This small molecule binds to this protein.
Small molecule (SMILES): O=[N+]([O-])c1cc(O)c(O)c([N+](=O)[O-])c1

Binding-site contacts:
Ligand atom O2 contacts residue MG1 of chain 1.H at 2.2 Å.
Ligand atom N2 contacts residue TRP36 of chain 1.B at 3.6 Å.
Ligand atom O4 contacts residue HIS140 of chain 1.B at 3.8 Å.
Ligand atom C3 contacts residue LYS142 of chain 1.B at 4.0 Å.
Ligand atom O6 contacts residue TRP36 of chain 1.B at 3.9 Å.
Ligand atom O1 contacts residue ASP167 of chain 1.B at 3.1 Å (salt-bridge).
Ligand atom O1 contacts residue ASN168 of chain 1.B at 2.8 Å (h-bond).
Ligand atom O4 contacts residue SAM1 of chain 1.I at 3.2 Å.
Ligand atom C6 contacts residue PRO172 of chain 1.B at 4.2 Å (hydrophobic).
Ligand atom O6 contacts residue PRO172 of chain 1.B at 4.1 Å.
Ligand atom C6 contacts residue TRP36 of chain 1.B at 4.2 Å (hydrophobic).
Ligand atom N2 contacts residue PRO172 of chain 1.B at 4.2 Å.
Ligand atom C5 contacts residue PRO172 of chain 1.B at 3.9 Å (hydrophobic).
Ligand atom O2 contacts residue ASP139 of chain 1.B at 3.1 Å (salt-bridge).
Ligand atom C2 contacts residue LYS142 of chain 1.B at 3.8 Å.
Ligand atom C2 contacts residue MET38 of chain 1.B at 4.2 Å (hydrophobic).
Ligand atom N1 contacts residue LYS142 of chain 1.B at 3.6 Å.
Ligand atom O5 contacts residue LEU196 of chain 1.B at 3.8 Å.
Ligand atom C3 contacts residue MET38 of chain 1.B at 4.2 Å (hydrophobic).
Ligand atom O1 contacts residue MG1 of chain 1.H at 2.1 Å.
Ligand atom C1 contacts residue MG1 of chain 1.H at 2.9 Å.
Ligand atom C6 contacts residue ASN168 of chain 1.B at 3.5 Å.
Ligand atom O2 contacts residue SAM1 of chain 1.I at 2.9 Å.
Ligand atom O2 contacts residue ASN168 of chain 1.B at 2.9 Å (h-bond).
Ligand atom N1 contacts residue MET38 of chain 1.B at 4.2 Å.
Ligand atom O1 contacts residue LYS44 of chain 1.B at 4.0 Å.
Ligand atom C1 contacts residue ASN168 of chain 1.B at 3.1 Å.
Ligand atom O2 contacts residue LYS142 of chain 1.B at 2.9 Å (salt-bridge).
Ligand atom O2 contacts residue MET38 of chain 1.B at 4.1 Å.
Ligand atom N1 contacts residue SAM1 of chain 1.I at 4.0 Å.
Ligand atom O1 contacts residue MET38 of chain 1.B at 4.1 Å.
Ligand atom C5 contacts residue TRP36 of chain 1.B at 3.8 Å (hydrophobic).
Ligand atom O5 contacts residue TRP36 of chain 1.B at 3.6 Å.
Ligand atom O3 contacts residue TRP141 of chain 1.B at 3.8 Å.
Ligand atom C4 contacts residue PRO172 of chain 1.B at 3.8 Å (hydrophobic).
Ligand atom C2 contacts residue ASN168 of chain 1.B at 3.3 Å.
Ligand atom O4 contacts residue LYS142 of chain 1.B at 3.0 Å (salt-bridge).
Ligand atom C2 contacts residue MG1 of chain 1.H at 3.0 Å.
Ligand atom O4 contacts residue TRP141 of chain 1.B at 3.9 Å.
Ligand atom C2 contacts residue SAM1 of chain 1.I at 3.7 Å.

Sequence of chain 1.B:
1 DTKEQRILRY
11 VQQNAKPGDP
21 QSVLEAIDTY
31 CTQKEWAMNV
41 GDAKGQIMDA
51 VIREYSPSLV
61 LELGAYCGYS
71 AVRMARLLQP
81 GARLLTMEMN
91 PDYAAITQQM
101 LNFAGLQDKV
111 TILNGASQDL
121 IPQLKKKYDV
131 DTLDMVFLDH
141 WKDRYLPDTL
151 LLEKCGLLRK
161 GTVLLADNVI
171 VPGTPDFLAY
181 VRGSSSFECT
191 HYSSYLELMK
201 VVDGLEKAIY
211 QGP